Binding-site contacts:
Ligand atom C27 contacts residue ALA191 of chain 1.B at 3.8 Å (hydrophobic).
Ligand atom C13 contacts residue GLY143 of chain 1.B at 3.7 Å.
Ligand atom C04 contacts residue CYS145 of chain 1.B at 2.6 Å (hydrophobic).
Ligand atom N08 contacts residue PHE140 of chain 1.B at 3.3 Å (h-bond).
Ligand atom C05 contacts residue HIS163 of chain 1.B at 3.8 Å.
Ligand atom O11 contacts residue PHE140 of chain 1.B at 3.6 Å.
Ligand atom C24 contacts residue GLU166 of chain 1.B at 3.3 Å.
Ligand atom C25 contacts residue GLU166 of chain 1.B at 3.5 Å.
Ligand atom C18 contacts residue ARG188 of chain 1.B at 3.5 Å.
Ligand atom C13 contacts residue CYS145 of chain 1.B at 2.6 Å (hydrophobic).
Ligand atom C10 contacts residue LEU141 of chain 1.B at 3.7 Å (hydrophobic).
Ligand atom C12 contacts residue CYS145 of chain 1.B at 1.5 Å (hydrophobic).
Ligand atom O11 contacts residue HIS163 of chain 1.B at 3.0 Å (h-bond).
Ligand atom O32 contacts residue MET165 of chain 1.B at 3.3 Å.
Ligand atom C02 contacts residue HIS164 of chain 1.B at 3.6 Å.
Ligand atom O29 contacts residue ALA191 of chain 1.B at 3.8 Å.
Ligand atom C28 contacts residue THR190 of chain 1.B at 3.7 Å.
Ligand atom C10 contacts residue ASN142 of chain 1.B at 3.2 Å.
Ligand atom N08 contacts residue GLU166 of chain 1.B at 3.2 Å (salt-bridge).
Ligand atom C09 contacts residue ASN142 of chain 1.B at 3.4 Å.
Ligand atom N31 contacts residue GLU166 of chain 1.B at 2.6 Å (salt-bridge).
Ligand atom C05 contacts residue CYS145 of chain 1.B at 3.3 Å (hydrophobic).
Ligand atom C07 contacts residue GLU166 of chain 1.B at 3.5 Å.
Ligand atom C14 contacts residue HIS164 of chain 1.B at 3.5 Å.
Ligand atom O29 contacts residue THR190 of chain 1.B at 3.0 Å (h-bond).
Ligand atom C30 contacts residue ALA191 of chain 1.B at 3.6 Å (hydrophobic).
Ligand atom O11 contacts residue GLU166 of chain 1.B at 3.2 Å.
Ligand atom C15 contacts residue GLN189 of chain 1.B at 3.5 Å.
Ligand atom O32 contacts residue GLU166 of chain 1.B at 3.0 Å (salt-bridge).
Ligand atom O11 contacts residue HIS172 of chain 1.B at 3.5 Å.
Ligand atom C22 contacts residue GLN189 of chain 1.B at 3.3 Å.
Ligand atom N03 contacts residue HIS164 of chain 1.B at 2.9 Å (h-bond).
Ligand atom N19 contacts residue GLN189 of chain 1.B at 3.0 Å (h-bond).
Ligand atom O29 contacts residue GLN189 of chain 1.B at 3.1 Å.
Ligand atom N03 contacts residue CYS145 of chain 1.B at 2.9 Å (h-bond).
Ligand atom C09 contacts residue LEU141 of chain 1.B at 3.6 Å (hydrophobic).
Ligand atom C30 contacts residue THR190 of chain 1.B at 3.4 Å.
Ligand atom C26 contacts residue PRO168 of chain 1.B at 3.7 Å (hydrophobic).
Ligand atom C21 contacts residue GLU166 of chain 1.B at 3.6 Å.
Ligand atom C30 contacts residue GLN189 of chain 1.B at 3.2 Å.

Sequence of chain 1.A:
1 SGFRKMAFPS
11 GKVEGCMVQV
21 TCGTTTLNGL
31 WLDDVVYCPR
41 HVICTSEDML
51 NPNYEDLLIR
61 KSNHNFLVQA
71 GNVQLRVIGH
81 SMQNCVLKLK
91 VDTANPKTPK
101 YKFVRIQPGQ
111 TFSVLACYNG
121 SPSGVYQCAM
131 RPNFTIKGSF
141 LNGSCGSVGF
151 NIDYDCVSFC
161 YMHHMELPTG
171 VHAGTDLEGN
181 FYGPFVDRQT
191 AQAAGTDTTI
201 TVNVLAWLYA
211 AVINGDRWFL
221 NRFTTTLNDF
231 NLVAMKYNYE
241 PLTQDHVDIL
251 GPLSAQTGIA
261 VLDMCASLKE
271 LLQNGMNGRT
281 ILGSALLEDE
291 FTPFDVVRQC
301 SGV

Sequence of chain 1.B:
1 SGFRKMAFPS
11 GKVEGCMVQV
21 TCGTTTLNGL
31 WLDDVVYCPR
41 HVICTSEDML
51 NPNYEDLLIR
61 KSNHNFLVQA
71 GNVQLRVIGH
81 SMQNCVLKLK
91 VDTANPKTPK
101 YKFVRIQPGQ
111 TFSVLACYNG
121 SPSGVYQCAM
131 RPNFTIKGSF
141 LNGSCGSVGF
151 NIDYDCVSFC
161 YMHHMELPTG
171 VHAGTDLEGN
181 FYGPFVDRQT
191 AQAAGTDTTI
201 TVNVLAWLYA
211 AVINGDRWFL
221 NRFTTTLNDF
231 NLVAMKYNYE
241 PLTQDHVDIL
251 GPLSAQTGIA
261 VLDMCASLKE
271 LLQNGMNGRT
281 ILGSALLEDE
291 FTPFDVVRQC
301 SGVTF

This small molecule binds to this protein.
Small molecule (SMILES): C=C[C@H](C[C@@H]1CCNC1=O)NC(=O)[C@H](CC(C)C)NC(=O)c1cc2c(OC)cccc2[nH]1